Binding-site contacts:
Ligand atom C8 contacts residue ASN234 of chain 1.B at 4.5 Å.
Ligand atom C4 contacts residue ASN234 of chain 1.B at 4.2 Å.
Ligand atom C7 contacts residue ASN234 of chain 1.B at 4.1 Å.
Ligand atom C3 contacts residue ASN234 of chain 1.B at 3.8 Å.
Ligand atom C2 contacts residue ASN234 of chain 1.B at 2.5 Å.
Ligand atom C8 contacts residue GLY232 of chain 1.B at 4.0 Å.
Ligand atom C5 contacts residue ASN234 of chain 1.B at 3.6 Å.
Ligand atom O5 contacts residue ASN234 of chain 1.B at 2.3 Å (h-bond).
Ligand atom C1 contacts residue ASN234 of chain 1.B at 1.4 Å.
Ligand atom N2 contacts residue ASN234 of chain 1.B at 3.0 Å (h-bond).

The protein below binds the small molecule below.
Small molecule (SMILES): CC(=O)N[C@@H]1[C@@H](O)[C@H](O)[C@@H](CO)O[C@H]1O

Sequence of chain 1.B:
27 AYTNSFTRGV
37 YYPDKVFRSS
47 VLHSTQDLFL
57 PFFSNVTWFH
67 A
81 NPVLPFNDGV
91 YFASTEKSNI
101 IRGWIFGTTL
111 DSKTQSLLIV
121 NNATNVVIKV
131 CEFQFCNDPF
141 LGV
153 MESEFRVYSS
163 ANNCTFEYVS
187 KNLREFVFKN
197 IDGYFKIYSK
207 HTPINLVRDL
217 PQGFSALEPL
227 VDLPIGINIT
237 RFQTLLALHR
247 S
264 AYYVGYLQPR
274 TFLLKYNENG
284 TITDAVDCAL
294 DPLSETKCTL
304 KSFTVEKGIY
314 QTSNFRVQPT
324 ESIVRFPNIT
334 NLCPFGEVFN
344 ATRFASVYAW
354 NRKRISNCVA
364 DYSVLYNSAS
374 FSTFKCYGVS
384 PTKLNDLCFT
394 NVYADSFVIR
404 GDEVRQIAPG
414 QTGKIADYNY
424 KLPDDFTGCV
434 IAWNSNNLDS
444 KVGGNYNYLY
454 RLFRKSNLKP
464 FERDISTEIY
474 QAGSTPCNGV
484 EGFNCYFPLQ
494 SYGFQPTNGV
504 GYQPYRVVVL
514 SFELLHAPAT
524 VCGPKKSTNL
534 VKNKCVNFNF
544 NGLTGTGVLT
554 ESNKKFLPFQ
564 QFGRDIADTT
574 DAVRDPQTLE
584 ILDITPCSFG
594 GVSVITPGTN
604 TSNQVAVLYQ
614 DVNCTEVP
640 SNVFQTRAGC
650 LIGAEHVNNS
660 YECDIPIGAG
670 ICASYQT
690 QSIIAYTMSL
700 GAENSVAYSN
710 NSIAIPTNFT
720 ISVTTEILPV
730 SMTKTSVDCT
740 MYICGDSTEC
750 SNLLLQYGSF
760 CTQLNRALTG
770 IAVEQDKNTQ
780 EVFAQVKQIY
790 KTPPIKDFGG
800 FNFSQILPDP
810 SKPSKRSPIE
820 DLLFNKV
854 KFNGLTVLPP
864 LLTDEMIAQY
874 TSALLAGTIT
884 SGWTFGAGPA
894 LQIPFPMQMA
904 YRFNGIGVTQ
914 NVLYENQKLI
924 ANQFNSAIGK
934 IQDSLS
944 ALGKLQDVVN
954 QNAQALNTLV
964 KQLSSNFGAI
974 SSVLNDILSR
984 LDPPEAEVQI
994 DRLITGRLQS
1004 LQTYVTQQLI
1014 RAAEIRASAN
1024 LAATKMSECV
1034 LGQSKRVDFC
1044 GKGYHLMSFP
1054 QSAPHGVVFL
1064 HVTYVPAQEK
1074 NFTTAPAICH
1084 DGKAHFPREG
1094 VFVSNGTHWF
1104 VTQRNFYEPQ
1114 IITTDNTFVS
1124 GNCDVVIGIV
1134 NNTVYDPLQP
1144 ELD